Sequence of chain 1.A:
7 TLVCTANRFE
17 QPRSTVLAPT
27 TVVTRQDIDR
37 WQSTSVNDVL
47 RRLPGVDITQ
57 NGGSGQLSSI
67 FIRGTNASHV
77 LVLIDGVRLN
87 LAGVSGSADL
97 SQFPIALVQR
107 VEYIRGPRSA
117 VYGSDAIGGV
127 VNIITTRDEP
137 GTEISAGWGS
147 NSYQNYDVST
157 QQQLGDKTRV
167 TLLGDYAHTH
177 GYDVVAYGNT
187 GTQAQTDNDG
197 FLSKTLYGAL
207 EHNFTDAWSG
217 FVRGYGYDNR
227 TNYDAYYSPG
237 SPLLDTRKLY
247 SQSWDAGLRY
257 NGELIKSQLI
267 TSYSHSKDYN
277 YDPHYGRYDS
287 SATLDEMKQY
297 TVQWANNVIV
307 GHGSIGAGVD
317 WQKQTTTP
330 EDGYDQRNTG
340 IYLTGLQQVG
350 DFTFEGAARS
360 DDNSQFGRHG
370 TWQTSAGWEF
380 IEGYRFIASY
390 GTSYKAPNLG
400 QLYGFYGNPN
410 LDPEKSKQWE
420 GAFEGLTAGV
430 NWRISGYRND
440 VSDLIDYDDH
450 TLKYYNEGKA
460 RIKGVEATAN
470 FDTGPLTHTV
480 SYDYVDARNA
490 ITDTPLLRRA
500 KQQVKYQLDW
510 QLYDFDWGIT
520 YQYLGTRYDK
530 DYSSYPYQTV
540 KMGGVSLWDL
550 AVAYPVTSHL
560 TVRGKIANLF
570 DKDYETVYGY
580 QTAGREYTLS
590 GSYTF

Binding-site contacts:
Ligand atom O1 contacts residue ARG255 of chain 1.A at 3.4 Å (salt-bridge).
Ligand atom S1 contacts residue GLU108 of chain 1.A at 3.7 Å.
Ligand atom C5 contacts residue CYS10 of chain 1.A at 4.4 Å (hydrophobic).
Ligand atom C6 contacts residue CYS10 of chain 1.A at 3.7 Å (hydrophobic).
Ligand atom C8 contacts residue GLY82 of chain 1.A at 3.7 Å.
Ligand atom C9 contacts residue THR132 of chain 1.A at 4.2 Å.
Ligand atom O1 contacts residue ILE266 of chain 1.A at 3.9 Å.
Ligand atom C4 contacts residue THR11 of chain 1.A at 4.4 Å.
Ligand atom O1 contacts residue ARG219 of chain 1.A at 4.4 Å.
Ligand atom C7 contacts residue ARG14 of chain 1.A at 3.9 Å.
Ligand atom C2 contacts residue CYS10 of chain 1.A at 4.4 Å (hydrophobic).
Ligand atom S1 contacts residue THR11 of chain 1.A at 3.3 Å (h-bond).
Ligand atom C2 contacts residue GLY82 of chain 1.A at 4.3 Å.
Ligand atom C1 contacts residue ASP81 of chain 1.A at 4.1 Å.
Ligand atom C2 contacts residue ASN128 of chain 1.A at 4.0 Å.
Ligand atom C7 contacts residue ILE266 of chain 1.A at 4.0 Å (hydrophobic).
Ligand atom C8 contacts residue ASP81 of chain 1.A at 2.6 Å.
Ligand atom C4 contacts residue ASN128 of chain 1.A at 4.0 Å.
Ligand atom S1 contacts residue CYS10 of chain 1.A at 2.0 Å (h-bond).
Ligand atom C2 contacts residue ILE130 of chain 1.A at 4.4 Å (hydrophobic).
Ligand atom C3 contacts residue ASN128 of chain 1.A at 4.4 Å.
Ligand atom C5 contacts residue ARG14 of chain 1.A at 4.4 Å.
Ligand atom S1 contacts residue ASN128 of chain 1.A at 3.6 Å (h-bond).
Ligand atom C8 contacts residue ARG219 of chain 1.A at 4.5 Å.
Ligand atom C4 contacts residue CYS10 of chain 1.A at 3.0 Å (hydrophobic).
Ligand atom C9 contacts residue ARG219 of chain 1.A at 4.3 Å.
Ligand atom C6 contacts residue ARG14 of chain 1.A at 4.0 Å.
Ligand atom C9 contacts residue ASP81 of chain 1.A at 4.1 Å.
Ligand atom C4 contacts residue ARG14 of chain 1.A at 3.9 Å.
Ligand atom C5 contacts residue GLN264 of chain 1.A at 4.4 Å.
Ligand atom C2 contacts residue ASP81 of chain 1.A at 4.2 Å.
Ligand atom C9 contacts residue ILE130 of chain 1.A at 4.2 Å (hydrophobic).
Ligand atom C6 contacts residue GLN264 of chain 1.A at 4.3 Å.
Ligand atom S1 contacts residue ILE130 of chain 1.A at 4.2 Å.
Ligand atom C7 contacts residue GLN264 of chain 1.A at 3.1 Å.
Ligand atom C3 contacts residue CYS10 of chain 1.A at 3.7 Å (hydrophobic).

The small molecule below binds the protein below.
Small molecule (SMILES): CC1(C)C=C(CSS(C)(=O)=O)C(C)(C)N1[O]